Binding-site contacts:
Ligand atom C1 contacts residue ASN289 of chain 1.E at 1.4 Å.
Ligand atom O5 contacts residue ASN289 of chain 1.E at 2.3 Å (h-bond).
Ligand atom C2 contacts residue ASN289 of chain 1.E at 2.5 Å.
Ligand atom C3 contacts residue ASN289 of chain 1.E at 3.9 Å.
Ligand atom N2 contacts residue ASN289 of chain 1.E at 3.0 Å (h-bond).
Ligand atom O6 contacts residue ASN289 of chain 1.E at 4.4 Å.
Ligand atom C7 contacts residue ASN289 of chain 1.E at 3.5 Å.
Ligand atom C4 contacts residue ASN289 of chain 1.E at 4.2 Å.
Ligand atom O7 contacts residue ASN289 of chain 1.E at 3.6 Å (h-bond).
Ligand atom C5 contacts residue ASN289 of chain 1.E at 3.6 Å.

Sequence of chain 1.E:
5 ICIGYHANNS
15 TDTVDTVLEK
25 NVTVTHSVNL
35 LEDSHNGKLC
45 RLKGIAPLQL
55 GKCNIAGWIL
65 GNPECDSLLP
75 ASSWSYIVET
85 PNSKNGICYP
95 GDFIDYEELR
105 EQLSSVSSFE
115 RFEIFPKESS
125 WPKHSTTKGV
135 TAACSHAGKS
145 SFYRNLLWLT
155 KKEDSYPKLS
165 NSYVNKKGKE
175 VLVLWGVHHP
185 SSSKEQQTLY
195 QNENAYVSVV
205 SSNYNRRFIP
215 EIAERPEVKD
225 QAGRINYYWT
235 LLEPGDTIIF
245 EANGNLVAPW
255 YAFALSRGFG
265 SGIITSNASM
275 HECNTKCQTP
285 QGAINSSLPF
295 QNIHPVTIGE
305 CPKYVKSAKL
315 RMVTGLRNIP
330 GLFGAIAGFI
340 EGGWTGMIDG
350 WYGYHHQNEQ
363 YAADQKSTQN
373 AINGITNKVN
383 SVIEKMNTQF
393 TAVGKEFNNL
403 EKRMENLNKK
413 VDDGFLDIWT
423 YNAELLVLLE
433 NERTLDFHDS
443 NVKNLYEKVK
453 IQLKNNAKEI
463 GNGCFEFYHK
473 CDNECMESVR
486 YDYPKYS

The small molecule below binds the protein below.
Small molecule (SMILES): CC(=O)N[C@@H]1[C@@H](O)[C@H](O)[C@@H](CO)O[C@H]1O